Sequence of chain 1.A:
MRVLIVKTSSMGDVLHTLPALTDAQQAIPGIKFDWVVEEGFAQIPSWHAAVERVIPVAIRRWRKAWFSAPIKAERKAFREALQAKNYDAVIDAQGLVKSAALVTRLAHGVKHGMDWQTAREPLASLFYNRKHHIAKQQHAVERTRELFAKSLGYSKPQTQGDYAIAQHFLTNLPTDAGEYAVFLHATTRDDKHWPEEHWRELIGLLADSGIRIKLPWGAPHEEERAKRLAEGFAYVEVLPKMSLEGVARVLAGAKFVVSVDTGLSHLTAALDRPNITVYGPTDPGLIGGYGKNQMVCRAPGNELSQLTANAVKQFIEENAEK

A protein and the small-molecule ligand that binds it are described below.
Small molecule (SMILES): Nc1ncnc2c1ncn2[C@@H]1O[C@H](CO[P](=O)(O)O[P](=O)(O)O[C@@H]2O[C@H]([C@@H](O)CO)[C@@H](O)[C@H](O)[C@H]2F)[C@@H](O)[C@H]1O

Binding-site contacts:
Ligand atom O3D contacts residue THR187 of chain 1.A at 3.5 Å (h-bond).
Ligand atom O2B contacts residue GLY263 of chain 1.A at 2.7 Å (h-bond).
Ligand atom N3 contacts residue GLY218 of chain 1.A at 3.4 Å (h-bond).
Ligand atom N3 contacts residue LEU264 of chain 1.A at 3.5 Å.
Ligand atom PA contacts residue THR262 of chain 1.A at 3.5 Å.
Ligand atom C3D contacts residue GLU222 of chain 1.A at 3.5 Å.
Ligand atom O1A contacts residue THR188 of chain 1.A at 2.5 Å.
Ligand atom PA contacts residue THR188 of chain 1.A at 3.6 Å.
Ligand atom O3' contacts residue ILE287 of chain 1.A at 3.6 Å.
Ligand atom C4' contacts residue ASP261 of chain 1.A at 3.5 Å.
Ligand atom O5D contacts residue THR188 of chain 1.A at 3.6 Å.
Ligand atom C4 contacts residue LEU264 of chain 1.A at 3.7 Å (hydrophobic).
Ligand atom N6 contacts residue LEU244 of chain 1.A at 3.6 Å.
Ligand atom O3D contacts residue ALA186 of chain 1.A at 3.5 Å.
Ligand atom C2 contacts residue GLY218 of chain 1.A at 3.6 Å.
Ligand atom O4' contacts residue ILE287 of chain 1.A at 3.1 Å.
Ligand atom F contacts residue HIS266 of chain 1.A at 3.0 Å.
Ligand atom F contacts residue GLY263 of chain 1.A at 3.5 Å.
Ligand atom C2 contacts residue TRP217 of chain 1.A at 3.4 Å (hydrophobic).
Ligand atom N6 contacts residue SER243 of chain 1.A at 3.6 Å.
Ligand atom O3' contacts residue HIS266 of chain 1.A at 3.3 Å (h-bond).
Ligand atom O6' contacts residue LYS192 of chain 1.A at 2.9 Å (salt-bridge).
Ligand atom C5D contacts residue THR262 of chain 1.A at 3.7 Å.
Ligand atom C4D contacts residue THR262 of chain 1.A at 3.4 Å.
Ligand atom C3' contacts residue ASP261 of chain 1.A at 3.5 Å.
Ligand atom O2' contacts residue GLU222 of chain 1.A at 2.7 Å (salt-bridge).
Ligand atom C2' contacts residue ASP261 of chain 1.A at 3.4 Å.
Ligand atom O3' contacts residue ASP261 of chain 1.A at 2.5 Å (salt-bridge).
Ligand atom N3 contacts residue TRP217 of chain 1.A at 3.7 Å.
Ligand atom O2A contacts residue THR188 of chain 1.A at 3.5 Å (h-bond).
Ligand atom O5' contacts residue LYS192 of chain 1.A at 3.2 Å (salt-bridge).
Ligand atom O2A contacts residue THR187 of chain 1.A at 2.9 Å (h-bond).
Ligand atom O5D contacts residue THR262 of chain 1.A at 3.7 Å.
Ligand atom O2A contacts residue THR262 of chain 1.A at 2.5 Å (h-bond).
Ligand atom N6 contacts residue MET242 of chain 1.A at 3.3 Å (h-bond).
Ligand atom F contacts residue THR262 of chain 1.A at 3.2 Å.
Ligand atom O3B contacts residue GLY263 of chain 1.A at 3.7 Å.
Ligand atom O3D contacts residue GLU222 of chain 1.A at 2.4 Å (salt-bridge).
Ligand atom F contacts residue ASP261 of chain 1.A at 3.6 Å.
Ligand atom PB contacts residue GLY263 of chain 1.A at 3.7 Å.